Binding-site contacts:
Ligand atom C6 contacts residue ASN36 of chain 1.A at 4.5 Å.
Ligand atom O5 contacts residue THR41 of chain 1.A at 4.2 Å.
Ligand atom C4 contacts residue ASN36 of chain 1.A at 4.0 Å.
Ligand atom C8 contacts residue ARG312 of chain 1.A at 1.5 Å.
Ligand atom C7 contacts residue ASN36 of chain 1.A at 3.3 Å.
Ligand atom C6 contacts residue THR41 of chain 1.A at 4.2 Å.
Ligand atom O6 contacts residue THR41 of chain 1.A at 4.2 Å.
Ligand atom O6 contacts residue THR38 of chain 1.A at 3.0 Å (h-bond).
Ligand atom C8 contacts residue ASN36 of chain 1.A at 4.5 Å.
Ligand atom N2 contacts residue ASN36 of chain 1.A at 2.9 Å (h-bond).
Ligand atom C8 contacts residue ASP310 of chain 1.A at 4.0 Å.
Ligand atom C6 contacts residue GLU40 of chain 1.A at 3.3 Å.
Ligand atom O7 contacts residue ARG312 of chain 1.A at 2.9 Å (salt-bridge).
Ligand atom O5 contacts residue THR38 of chain 1.A at 4.0 Å.
Ligand atom O6 contacts residue GLU40 of chain 1.A at 3.2 Å.
Ligand atom C7 contacts residue ARG312 of chain 1.A at 2.4 Å.
Ligand atom O7 contacts residue ASN36 of chain 1.A at 3.3 Å (h-bond).
Ligand atom C5 contacts residue ASN36 of chain 1.A at 3.6 Å.
Ligand atom C1 contacts residue ASN36 of chain 1.A at 1.4 Å.
Ligand atom C3 contacts residue ASN36 of chain 1.A at 3.7 Å.
Ligand atom C2 contacts residue ASN36 of chain 1.A at 2.4 Å.
Ligand atom O5 contacts residue ASN36 of chain 1.A at 2.3 Å (h-bond).
Ligand atom N2 contacts residue ARG312 of chain 1.A at 3.3 Å (salt-bridge).
Ligand atom C6 contacts residue THR38 of chain 1.A at 4.1 Å.

Sequence of chain 1.A:
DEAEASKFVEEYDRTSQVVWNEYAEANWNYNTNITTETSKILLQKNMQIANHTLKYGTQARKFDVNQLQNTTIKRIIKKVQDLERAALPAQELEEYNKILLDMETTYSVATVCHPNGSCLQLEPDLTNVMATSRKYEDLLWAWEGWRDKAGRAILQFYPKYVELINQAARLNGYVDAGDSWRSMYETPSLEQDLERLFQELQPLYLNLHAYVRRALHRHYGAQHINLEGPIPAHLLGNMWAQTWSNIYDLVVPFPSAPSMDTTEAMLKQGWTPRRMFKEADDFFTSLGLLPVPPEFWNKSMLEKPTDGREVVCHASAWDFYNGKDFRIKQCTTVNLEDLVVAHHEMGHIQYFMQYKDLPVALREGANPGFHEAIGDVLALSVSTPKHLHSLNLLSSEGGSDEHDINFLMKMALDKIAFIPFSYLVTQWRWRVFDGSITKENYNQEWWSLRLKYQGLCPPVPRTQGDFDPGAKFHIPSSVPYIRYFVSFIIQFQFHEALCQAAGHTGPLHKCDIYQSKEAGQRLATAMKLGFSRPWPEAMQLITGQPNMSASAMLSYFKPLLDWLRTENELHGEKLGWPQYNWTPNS

This protein binds this small molecule.
Small molecule (SMILES): CC(=O)N[C@@H]1[C@@H](O)[C@H](O)[C@@H](CO)O[C@H]1O